The protein below binds the small molecule below.
Small molecule (SMILES): CCCCOc1ccc(OCCCN2CCOCC2)cc1

Sequence of chain 2.A:
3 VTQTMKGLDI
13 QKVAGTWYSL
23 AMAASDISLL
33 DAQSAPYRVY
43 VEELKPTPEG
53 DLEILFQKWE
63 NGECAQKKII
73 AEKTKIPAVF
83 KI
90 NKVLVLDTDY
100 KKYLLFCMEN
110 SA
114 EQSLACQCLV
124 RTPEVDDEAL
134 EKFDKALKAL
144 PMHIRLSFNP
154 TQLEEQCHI

Binding-site contacts:
Ligand atom C18 contacts residue LYS60 of chain 2.A at 3.8 Å.
Ligand atom O12 contacts residue ILE71 of chain 2.A at 3.3 Å.
Ligand atom C13 contacts residue VAL41 of chain 2.A at 3.9 Å (hydrophobic).
Ligand atom C3 contacts residue PHE105 of chain 2.A at 3.8 Å (hydrophobic).
Ligand atom C10 contacts residue ILE71 of chain 2.A at 3.8 Å (hydrophobic).
Ligand atom O5 contacts residue ILE56 of chain 2.A at 3.7 Å.
Ligand atom C4 contacts residue VAL92 of chain 2.A at 3.9 Å (hydrophobic).
Ligand atom C10 contacts residue VAL92 of chain 2.A at 4.0 Å (hydrophobic).
Ligand atom C7 contacts residue ILE56 of chain 2.A at 3.5 Å (hydrophobic).
Ligand atom C9 contacts residue ILE56 of chain 2.A at 3.8 Å (hydrophobic).
Ligand atom C8 contacts residue VAL41 of chain 2.A at 3.9 Å (hydrophobic).
Ligand atom C2 contacts residue VAL92 of chain 2.A at 4.0 Å (hydrophobic).
Ligand atom C4 contacts residue ILE56 of chain 2.A at 3.8 Å (hydrophobic).
Ligand atom C14 contacts residue ILE71 of chain 2.A at 4.1 Å (hydrophobic).
Ligand atom C13 contacts residue PHE58 of chain 2.A at 3.7 Å (hydrophobic).
Ligand atom C18 contacts residue PHE58 of chain 2.A at 3.9 Å (hydrophobic).
Ligand atom C9 contacts residue MET107 of chain 2.A at 4.0 Å (hydrophobic).
Ligand atom C1 contacts residue LEU103 of chain 2.A at 3.9 Å (hydrophobic).
Ligand atom C18 contacts residue VAL41 of chain 2.A at 4.1 Å (hydrophobic).
Ligand atom C1 contacts residue LEU46 of chain 2.A at 3.8 Å (hydrophobic).
Ligand atom C21 contacts residue LYS69 of chain 2.A at 3.4 Å.
Ligand atom C11 contacts residue ILE71 of chain 2.A at 3.2 Å (hydrophobic).
Ligand atom C19 contacts residue LYS69 of chain 2.A at 3.9 Å.
Ligand atom C10 contacts residue MET107 of chain 2.A at 3.7 Å (hydrophobic).
Ligand atom C6 contacts residue PHE105 of chain 2.A at 4.0 Å (hydrophobic).
Ligand atom C9 contacts residue VAL92 of chain 2.A at 3.8 Å (hydrophobic).
Ligand atom C1 contacts residue LEU54 of chain 2.A at 3.6 Å (hydrophobic).
Ligand atom C11 contacts residue MET107 of chain 2.A at 3.9 Å (hydrophobic).
Ligand atom O20 contacts residue GLU62 of chain 2.A at 3.3 Å (salt-bridge).
Ligand atom C8 contacts residue ILE71 of chain 2.A at 3.5 Å (hydrophobic).
Ligand atom C6 contacts residue ILE56 of chain 2.A at 3.8 Å (hydrophobic).
Ligand atom C19 contacts residue LYS60 of chain 2.A at 3.6 Å.
Ligand atom O5 contacts residue PHE105 of chain 2.A at 3.5 Å.
Ligand atom C3 contacts residue LEU46 of chain 2.A at 3.9 Å (hydrophobic).
Ligand atom C13 contacts residue ILE71 of chain 2.A at 3.6 Å (hydrophobic).
Ligand atom C19 contacts residue GLU62 of chain 2.A at 3.4 Å.
Ligand atom C2 contacts residue PHE105 of chain 2.A at 3.5 Å (hydrophobic).
Ligand atom C4 contacts residue PHE105 of chain 2.A at 3.6 Å (hydrophobic).
Ligand atom O5 contacts residue VAL43 of chain 2.A at 4.0 Å.
Ligand atom O20 contacts residue LYS69 of chain 2.A at 2.9 Å (salt-bridge).